Sequence of chain 4.A:
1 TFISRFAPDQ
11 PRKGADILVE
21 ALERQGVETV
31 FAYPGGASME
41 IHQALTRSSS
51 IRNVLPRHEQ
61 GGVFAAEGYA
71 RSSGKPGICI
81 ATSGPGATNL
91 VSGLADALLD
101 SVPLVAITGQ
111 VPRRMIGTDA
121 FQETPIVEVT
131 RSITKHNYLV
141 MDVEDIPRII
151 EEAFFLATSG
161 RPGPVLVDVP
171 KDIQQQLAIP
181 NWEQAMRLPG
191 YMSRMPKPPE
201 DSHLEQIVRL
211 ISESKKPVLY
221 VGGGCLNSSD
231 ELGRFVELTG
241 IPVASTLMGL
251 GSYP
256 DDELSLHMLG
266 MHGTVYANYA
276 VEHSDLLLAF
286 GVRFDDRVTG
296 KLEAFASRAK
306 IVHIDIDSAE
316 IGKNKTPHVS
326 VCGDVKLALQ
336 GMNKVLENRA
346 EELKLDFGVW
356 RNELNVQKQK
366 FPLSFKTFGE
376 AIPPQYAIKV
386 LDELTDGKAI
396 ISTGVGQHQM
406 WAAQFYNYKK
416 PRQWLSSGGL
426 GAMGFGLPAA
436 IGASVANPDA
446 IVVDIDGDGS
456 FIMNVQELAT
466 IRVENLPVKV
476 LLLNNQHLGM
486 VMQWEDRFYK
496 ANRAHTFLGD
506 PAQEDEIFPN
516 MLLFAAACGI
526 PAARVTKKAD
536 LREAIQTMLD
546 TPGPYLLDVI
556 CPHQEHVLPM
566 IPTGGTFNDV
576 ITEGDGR

Binding-site contacts:
Ligand atom N13 contacts residue TRP489 of chain 4.A at 3.2 Å.
Ligand atom C22 contacts residue FAD1 of chain 4.C at 3.7 Å.
Ligand atom C19 contacts residue ARG292 of chain 4.A at 3.7 Å.
Ligand atom O03 contacts residue PHE121 of chain 1.A at 3.4 Å (h-bond).
Ligand atom O05 contacts residue THR568 of chain 4.A at 2.9 Å (h-bond).
Ligand atom C22 contacts residue HIS267 of chain 4.A at 3.7 Å.
Ligand atom O06 contacts residue LYS171 of chain 1.A at 3.4 Å.
Ligand atom C15 contacts residue PHE121 of chain 1.A at 3.8 Å (hydrophobic).
Ligand atom C22 contacts residue MET266 of chain 4.A at 3.6 Å (hydrophobic).
Ligand atom C23 contacts residue TRP489 of chain 4.A at 3.6 Å (hydrophobic).
Ligand atom C23 contacts residue MET39 of chain 1.A at 3.6 Å (hydrophobic).
Ligand atom O04 contacts residue LYS171 of chain 1.A at 3.7 Å.
Ligand atom N14 contacts residue TRP489 of chain 4.A at 3.4 Å.
Ligand atom C16 contacts residue PRO112 of chain 1.A at 3.7 Å (hydrophobic).
Ligand atom N13 contacts residue ARG292 of chain 4.A at 2.9 Å (salt-bridge).
Ligand atom O06 contacts residue PRO112 of chain 1.A at 3.6 Å.
Ligand atom O05 contacts residue ARG292 of chain 4.A at 3.5 Å (salt-bridge).
Ligand atom N12 contacts residue LYS171 of chain 1.A at 3.7 Å.
Ligand atom O08 contacts residue ARG292 of chain 4.A at 3.6 Å.
Ligand atom C16 contacts residue ALA37 of chain 1.A at 3.7 Å (hydrophobic).
Ligand atom C20 contacts residue TRP489 of chain 4.A at 3.4 Å (hydrophobic).
Ligand atom C17 contacts residue LYS171 of chain 1.A at 3.8 Å.
Ligand atom O04 contacts residue ALA37 of chain 1.A at 3.5 Å (h-bond).
Ligand atom O08 contacts residue PHE121 of chain 1.A at 3.8 Å.
Ligand atom C19 contacts residue TRP489 of chain 4.A at 3.7 Å (hydrophobic).
Ligand atom O09 contacts residue MET485 of chain 4.A at 3.3 Å.
Ligand atom O04 contacts residue GLY36 of chain 1.A at 3.2 Å.
Ligand atom C18 contacts residue ARG292 of chain 4.A at 3.8 Å.
Ligand atom C16 contacts residue GLN110 of chain 1.A at 3.6 Å.
Ligand atom N12 contacts residue TRP489 of chain 4.A at 3.2 Å.
Ligand atom N11 contacts residue LYS171 of chain 1.A at 3.0 Å (salt-bridge).
Ligand atom O09 contacts residue AUJ1 of chain 4.F at 3.5 Å (h-bond).
Ligand atom C21 contacts residue TRP489 of chain 4.A at 3.5 Å (hydrophobic).
Ligand atom O08 contacts residue MET266 of chain 4.A at 3.5 Å (h-bond).
Ligand atom C16 contacts residue VAL111 of chain 1.A at 3.5 Å (hydrophobic).
Ligand atom O09 contacts residue TRP489 of chain 4.A at 3.6 Å.
Ligand atom C17 contacts residue ARG292 of chain 4.A at 3.2 Å.
Ligand atom C18 contacts residue TRP489 of chain 4.A at 3.2 Å (hydrophobic).
Ligand atom C16 contacts residue LYS171 of chain 1.A at 3.6 Å.
Ligand atom O07 contacts residue ARG292 of chain 4.A at 2.4 Å (salt-bridge).

Sequence of chain 1.A:
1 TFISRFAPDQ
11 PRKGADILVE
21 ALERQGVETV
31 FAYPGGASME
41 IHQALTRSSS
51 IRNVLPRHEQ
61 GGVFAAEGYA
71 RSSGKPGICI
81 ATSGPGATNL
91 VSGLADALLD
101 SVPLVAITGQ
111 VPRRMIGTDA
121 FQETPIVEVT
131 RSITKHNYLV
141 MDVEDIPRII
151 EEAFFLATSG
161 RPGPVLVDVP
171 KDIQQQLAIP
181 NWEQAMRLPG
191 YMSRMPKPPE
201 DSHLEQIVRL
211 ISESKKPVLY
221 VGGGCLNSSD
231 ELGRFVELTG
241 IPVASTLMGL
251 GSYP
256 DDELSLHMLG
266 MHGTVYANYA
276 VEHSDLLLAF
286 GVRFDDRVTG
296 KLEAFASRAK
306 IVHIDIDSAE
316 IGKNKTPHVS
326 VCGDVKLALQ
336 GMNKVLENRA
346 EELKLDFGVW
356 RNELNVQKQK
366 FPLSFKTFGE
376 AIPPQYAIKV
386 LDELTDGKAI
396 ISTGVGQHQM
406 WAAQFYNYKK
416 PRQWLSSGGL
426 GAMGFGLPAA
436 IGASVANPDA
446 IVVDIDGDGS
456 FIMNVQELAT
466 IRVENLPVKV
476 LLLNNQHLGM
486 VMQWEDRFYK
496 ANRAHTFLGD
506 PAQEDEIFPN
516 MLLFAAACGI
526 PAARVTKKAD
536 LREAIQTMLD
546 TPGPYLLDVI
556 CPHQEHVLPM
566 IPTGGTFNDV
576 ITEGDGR

The small molecule below binds the protein below.
Small molecule (SMILES): COc1cc(OC)nc(NC(=O)NS(=O)(=O)N(C)S(C)(=O)=O)n1